Sequence of chain 1.B:
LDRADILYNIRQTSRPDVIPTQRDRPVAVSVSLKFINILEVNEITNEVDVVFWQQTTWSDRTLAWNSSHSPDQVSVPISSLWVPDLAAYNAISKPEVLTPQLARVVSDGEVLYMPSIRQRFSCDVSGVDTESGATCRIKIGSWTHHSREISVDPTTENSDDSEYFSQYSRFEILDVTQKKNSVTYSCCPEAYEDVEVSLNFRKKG

This protein binds this small molecule.
Small molecule (SMILES): c1ccc(-c2cncc(N3CCCNCC3)c2)cc1

Binding-site contacts:
Ligand atom C13 contacts residue VAL176 of chain 1.B at 3.2 Å (hydrophobic).
Ligand atom C3 contacts residue ILE173 of chain 1.B at 3.3 Å (hydrophobic).
Ligand atom C10 contacts residue SER162 of chain 1.B at 3.9 Å.
Ligand atom C8 contacts residue ILE173 of chain 1.B at 3.7 Å (hydrophobic).
Ligand atom C5 contacts residue ILE173 of chain 1.B at 3.5 Å (hydrophobic).
Ligand atom C9 contacts residue SER162 of chain 1.B at 3.7 Å.
Ligand atom C3 contacts residue SER162 of chain 1.B at 3.6 Å.
Ligand atom C14 contacts residue VAL176 of chain 1.B at 3.8 Å (hydrophobic).
Ligand atom N3 contacts residue LYS34 of chain 1.B at 3.5 Å.
Ligand atom C7 contacts residue LYS34 of chain 1.B at 3.6 Å.
Ligand atom N2 contacts residue GLN178 of chain 1.B at 3.1 Å (h-bond).
Ligand atom C8 contacts residue PHE35 of chain 1.B at 3.6 Å (hydrophobic).
Ligand atom C16 contacts residue ASP161 of chain 1.B at 3.7 Å.
Ligand atom C1 contacts residue SER162 of chain 1.B at 3.3 Å.
Ligand atom C4 contacts residue ILE173 of chain 1.B at 3.3 Å (hydrophobic).
Ligand atom C9 contacts residue ASP161 of chain 1.B at 3.9 Å.
Ligand atom C7 contacts residue PHE35 of chain 1.B at 3.7 Å (hydrophobic).
Ligand atom C15 contacts residue LEU33 of chain 1.B at 3.6 Å (hydrophobic).
Ligand atom C12 contacts residue GLU157 of chain 1.B at 3.1 Å.
Ligand atom C16 contacts residue LEU33 of chain 1.B at 3.8 Å (hydrophobic).
Ligand atom C15 contacts residue VAL176 of chain 1.B at 3.8 Å (hydrophobic).
Ligand atom C8 contacts residue VAL176 of chain 1.B at 3.9 Å (hydrophobic).
Ligand atom C11 contacts residue ASP161 of chain 1.B at 3.9 Å.
Ligand atom C5 contacts residue SER162 of chain 1.B at 3.1 Å.
Ligand atom C7 contacts residue LEU33 of chain 1.B at 3.2 Å (hydrophobic).
Ligand atom C6 contacts residue SER162 of chain 1.B at 3.1 Å.
Ligand atom C2 contacts residue SER162 of chain 1.B at 3.3 Å.
Ligand atom C4 contacts residue SER162 of chain 1.B at 3.8 Å.
Ligand atom C10 contacts residue VAL176 of chain 1.B at 3.8 Å (hydrophobic).
Ligand atom C16 contacts residue LYS34 of chain 1.B at 3.8 Å.
Ligand atom C9 contacts residue VAL176 of chain 1.B at 3.7 Å (hydrophobic).
Ligand atom C12 contacts residue ASP161 of chain 1.B at 3.9 Å.
Ligand atom N3 contacts residue LEU33 of chain 1.B at 3.8 Å.
Ligand atom N3 contacts residue PHE35 of chain 1.B at 2.8 Å (h-bond).
Ligand atom N1 contacts residue ASP161 of chain 1.B at 3.6 Å.
Ligand atom C15 contacts residue GLN178 of chain 1.B at 3.1 Å.
Ligand atom C2 contacts residue ILE173 of chain 1.B at 3.4 Å (hydrophobic).
Ligand atom C14 contacts residue GLU157 of chain 1.B at 3.8 Å.
Ligand atom C1 contacts residue ILE173 of chain 1.B at 3.6 Å (hydrophobic).
Ligand atom C6 contacts residue ILE173 of chain 1.B at 3.4 Å (hydrophobic).